Sequence of chain 1.B:
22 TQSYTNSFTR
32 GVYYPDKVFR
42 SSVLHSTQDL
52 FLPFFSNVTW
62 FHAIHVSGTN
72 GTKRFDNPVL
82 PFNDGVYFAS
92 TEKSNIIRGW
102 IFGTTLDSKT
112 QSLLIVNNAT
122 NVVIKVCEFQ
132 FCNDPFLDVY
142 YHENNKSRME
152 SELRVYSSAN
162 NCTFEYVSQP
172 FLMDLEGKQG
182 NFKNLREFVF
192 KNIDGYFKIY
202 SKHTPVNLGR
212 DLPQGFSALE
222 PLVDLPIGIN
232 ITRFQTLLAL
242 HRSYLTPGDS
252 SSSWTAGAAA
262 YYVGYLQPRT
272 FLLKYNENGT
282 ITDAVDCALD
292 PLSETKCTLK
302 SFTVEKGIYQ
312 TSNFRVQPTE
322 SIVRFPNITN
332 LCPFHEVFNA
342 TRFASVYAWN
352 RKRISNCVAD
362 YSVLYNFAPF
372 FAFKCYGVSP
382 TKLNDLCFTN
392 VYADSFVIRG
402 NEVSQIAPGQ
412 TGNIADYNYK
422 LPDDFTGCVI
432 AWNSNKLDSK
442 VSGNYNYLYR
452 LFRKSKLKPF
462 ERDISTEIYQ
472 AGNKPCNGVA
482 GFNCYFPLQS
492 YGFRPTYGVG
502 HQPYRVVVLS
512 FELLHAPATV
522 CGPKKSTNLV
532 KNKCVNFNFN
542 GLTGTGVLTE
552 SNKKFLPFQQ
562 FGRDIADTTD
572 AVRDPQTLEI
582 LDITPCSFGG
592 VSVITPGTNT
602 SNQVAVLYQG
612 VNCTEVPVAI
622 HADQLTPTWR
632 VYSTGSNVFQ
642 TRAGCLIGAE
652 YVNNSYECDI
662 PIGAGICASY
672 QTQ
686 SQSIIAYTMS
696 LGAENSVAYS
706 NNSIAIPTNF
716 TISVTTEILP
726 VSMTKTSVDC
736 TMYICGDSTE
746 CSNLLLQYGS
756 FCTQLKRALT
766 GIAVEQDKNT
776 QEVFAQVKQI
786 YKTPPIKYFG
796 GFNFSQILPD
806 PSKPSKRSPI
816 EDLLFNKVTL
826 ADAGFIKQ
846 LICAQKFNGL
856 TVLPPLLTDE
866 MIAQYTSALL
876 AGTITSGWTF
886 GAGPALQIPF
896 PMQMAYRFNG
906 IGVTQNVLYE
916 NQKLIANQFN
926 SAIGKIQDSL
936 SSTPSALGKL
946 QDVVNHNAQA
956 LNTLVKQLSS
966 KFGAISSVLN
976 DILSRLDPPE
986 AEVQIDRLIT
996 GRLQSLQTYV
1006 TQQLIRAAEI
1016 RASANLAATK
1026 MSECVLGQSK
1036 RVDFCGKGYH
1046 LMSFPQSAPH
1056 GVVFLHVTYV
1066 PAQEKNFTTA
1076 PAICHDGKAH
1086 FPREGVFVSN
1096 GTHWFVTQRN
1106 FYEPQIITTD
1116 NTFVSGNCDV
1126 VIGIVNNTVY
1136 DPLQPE

The protein below binds the small molecule below.
Small molecule (SMILES): CC(=O)N[C@@H]1[C@@H](O)[C@H](O)[C@@H](CO)O[C@H]1O

Binding-site contacts:
Ligand atom C8 contacts residue THR105 of chain 1.B at 3.8 Å.
Ligand atom C8 contacts residue ILE232 of chain 1.B at 3.9 Å (hydrophobic).
Ligand atom C8 contacts residue ILE230 of chain 1.B at 3.8 Å (hydrophobic).
Ligand atom C2 contacts residue THR233 of chain 1.B at 4.2 Å.
Ligand atom N2 contacts residue ILE232 of chain 1.B at 4.4 Å.
Ligand atom O3 contacts residue THR111 of chain 1.B at 3.8 Å.
Ligand atom C8 contacts residue GLN112 of chain 1.B at 4.2 Å.
Ligand atom N2 contacts residue ASN231 of chain 1.B at 2.9 Å.
Ligand atom C2 contacts residue THR105 of chain 1.B at 4.5 Å.
Ligand atom O3 contacts residue THR105 of chain 1.B at 4.3 Å.
Ligand atom C8 contacts residue ASN231 of chain 1.B at 3.9 Å.
Ligand atom C2 contacts residue ASN231 of chain 1.B at 2.6 Å.
Ligand atom C5 contacts residue ASN231 of chain 1.B at 3.6 Å.
Ligand atom C1 contacts residue THR233 of chain 1.B at 4.0 Å.
Ligand atom O5 contacts residue THR233 of chain 1.B at 4.3 Å.
Ligand atom C7 contacts residue ASN231 of chain 1.B at 3.7 Å.
Ligand atom C7 contacts residue ILE232 of chain 1.B at 4.2 Å (hydrophobic).
Ligand atom C7 contacts residue THR111 of chain 1.B at 4.0 Å.
Ligand atom C3 contacts residue ASN231 of chain 1.B at 3.9 Å.
Ligand atom C1 contacts residue ASN231 of chain 1.B at 1.5 Å.
Ligand atom C4 contacts residue ASN231 of chain 1.B at 4.2 Å.
Ligand atom C7 contacts residue THR105 of chain 1.B at 3.1 Å.
Ligand atom O5 contacts residue ASN231 of chain 1.B at 2.3 Å (h-bond).
Ligand atom C8 contacts residue THR111 of chain 1.B at 4.2 Å.
Ligand atom O7 contacts residue THR111 of chain 1.B at 3.3 Å.
Ligand atom N2 contacts residue THR105 of chain 1.B at 4.1 Å.
Ligand atom O7 contacts residue THR105 of chain 1.B at 2.1 Å (h-bond).